Binding-site contacts:
Ligand atom O05 contacts residue GLU70 of chain 1.A at 3.7 Å.
Ligand atom C06 contacts residue ILE166 of chain 1.A at 3.9 Å (hydrophobic).
Ligand atom C06 contacts residue VAL33 of chain 1.A at 4.0 Å (hydrophobic).
Ligand atom C01 contacts residue ASP167 of chain 1.A at 3.8 Å.
Ligand atom C04 contacts residue ASP167 of chain 1.A at 3.5 Å.
Ligand atom C13 contacts residue GLU102 of chain 1.A at 3.4 Å.
Ligand atom C16 contacts residue LEU25 of chain 1.A at 3.8 Å (hydrophobic).
Ligand atom C15 contacts residue LEU155 of chain 1.A at 3.6 Å (hydrophobic).
Ligand atom O05 contacts residue ASP167 of chain 1.A at 3.2 Å.
Ligand atom C02 contacts residue PHE30 of chain 1.A at 3.6 Å (hydrophobic).
Ligand atom C28 contacts residue LEU25 of chain 1.A at 3.8 Å (hydrophobic).
Ligand atom C23 contacts residue GLY26 of chain 1.A at 4.0 Å.
Ligand atom C07 contacts residue ILE166 of chain 1.A at 4.0 Å (hydrophobic).
Ligand atom C13 contacts residue LEU155 of chain 1.A at 3.8 Å (hydrophobic).
Ligand atom C24 contacts residue LEU25 of chain 1.A at 3.9 Å (hydrophobic).
Ligand atom C01 contacts residue ILE166 of chain 1.A at 3.8 Å (hydrophobic).
Ligand atom C26 contacts residue LEU155 of chain 1.A at 3.9 Å (hydrophobic).
Ligand atom C01 contacts residue ASN153 of chain 1.A at 3.9 Å.
Ligand atom C10 contacts residue VAL33 of chain 1.A at 3.9 Å (hydrophobic).
Ligand atom C07 contacts residue LEU101 of chain 1.A at 3.7 Å (hydrophobic).
Ligand atom C08 contacts residue VAL33 of chain 1.A at 4.0 Å (hydrophobic).
Ligand atom C10 contacts residue ILE166 of chain 1.A at 3.7 Å (hydrophobic).
Ligand atom C12 contacts residue LEU155 of chain 1.A at 4.0 Å (hydrophobic).
Ligand atom N03 contacts residue LYS48 of chain 1.A at 3.9 Å.
Ligand atom C02 contacts residue ASP167 of chain 1.A at 3.9 Å.
Ligand atom C01 contacts residue PHE30 of chain 1.A at 3.9 Å (hydrophobic).
Ligand atom C14 contacts residue LEU155 of chain 1.A at 3.6 Å (hydrophobic).
Ligand atom N03 contacts residue ASP167 of chain 1.A at 2.8 Å (salt-bridge).
Ligand atom N09 contacts residue VAL33 of chain 1.A at 4.0 Å.
Ligand atom C04 contacts residue LYS48 of chain 1.A at 3.5 Å.
Ligand atom C13 contacts residue ALA46 of chain 1.A at 3.3 Å (hydrophobic).
Ligand atom N03 contacts residue PHE30 of chain 1.A at 3.5 Å.
Ligand atom C24 contacts residue GLY26 of chain 1.A at 4.0 Å.
Ligand atom C08 contacts residue ILE166 of chain 1.A at 3.8 Å (hydrophobic).
Ligand atom C14 contacts residue ALA46 of chain 1.A at 4.0 Å (hydrophobic).
Ligand atom N09 contacts residue ILE166 of chain 1.A at 3.6 Å.
Ligand atom C30 contacts residue VAL107 of chain 1.A at 3.6 Å (hydrophobic).
Ligand atom C12 contacts residue ALA46 of chain 1.A at 3.5 Å (hydrophobic).
Ligand atom O05 contacts residue LYS48 of chain 1.A at 2.6 Å (salt-bridge).
Ligand atom O17 contacts residue VAL107 of chain 1.A at 3.3 Å.

This small molecule binds to this protein.
Small molecule (SMILES): C[C@H]1NC(=O)c2cc(-c3cccc4c(=O)n(C5(C)CC5)c(NC5(C)CC5)nc34)[nH]c21

Sequence of chain 1.A:
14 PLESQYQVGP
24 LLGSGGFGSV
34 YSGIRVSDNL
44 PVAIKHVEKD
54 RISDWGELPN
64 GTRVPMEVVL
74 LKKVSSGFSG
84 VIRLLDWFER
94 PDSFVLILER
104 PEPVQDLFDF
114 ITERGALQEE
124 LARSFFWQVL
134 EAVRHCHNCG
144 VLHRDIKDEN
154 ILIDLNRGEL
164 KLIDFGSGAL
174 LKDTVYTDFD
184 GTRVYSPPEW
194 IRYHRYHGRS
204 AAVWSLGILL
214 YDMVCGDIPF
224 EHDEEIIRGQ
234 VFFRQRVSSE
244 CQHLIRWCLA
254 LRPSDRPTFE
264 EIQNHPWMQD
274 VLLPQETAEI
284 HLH